Binding-site contacts:
Ligand atom CAQ contacts residue ALA327 of chain 1.A at 3.6 Å (hydrophobic).
Ligand atom CAI contacts residue ILE553 of chain 1.A at 4.2 Å (hydrophobic).
Ligand atom CAQ contacts residue LEU549 of chain 1.A at 4.1 Å (hydrophobic).
Ligand atom CAK contacts residue ILE553 of chain 1.A at 4.1 Å (hydrophobic).
Ligand atom CAI contacts residue PRO323 of chain 1.A at 4.0 Å (hydrophobic).
Ligand atom CAP contacts residue PRO330 of chain 1.A at 4.2 Å (hydrophobic).
Ligand atom CAA contacts residue VAL502 of chain 1.A at 3.6 Å (hydrophobic).
Ligand atom CAK contacts residue LEU326 of chain 1.A at 3.8 Å (hydrophobic).
Ligand atom CAB contacts residue PRO330 of chain 1.A at 4.2 Å (hydrophobic).
Ligand atom CAK contacts residue PRO323 of chain 1.A at 3.9 Å (hydrophobic).
Ligand atom CAP contacts residue ALA327 of chain 1.A at 4.4 Å (hydrophobic).
Ligand atom CBG contacts residue LEU326 of chain 1.A at 4.3 Å (hydrophobic).
Ligand atom CAP contacts residue LEU326 of chain 1.A at 3.1 Å (hydrophobic).
Ligand atom CAE contacts residue LEU549 of chain 1.A at 3.6 Å (hydrophobic).
Ligand atom CBE contacts residue LEU326 of chain 1.A at 4.5 Å (hydrophobic).
Ligand atom CAJ contacts residue PRO330 of chain 1.A at 4.3 Å (hydrophobic).
Ligand atom CAQ contacts residue LEU326 of chain 1.A at 3.1 Å (hydrophobic).
Ligand atom CAK contacts residue ALA327 of chain 1.A at 4.2 Å (hydrophobic).

A protein and the small-molecule ligand that binds it are described below.
Small molecule (SMILES): CC(C)CCC[C@@H](C)[C@H]1CC[C@H]2[C@@H]3CC=C4C[C@@H](OC(=O)CCC(=O)O)CC[C@]4(C)[C@H]3CC[C@]12C

Sequence of chain 1.A:
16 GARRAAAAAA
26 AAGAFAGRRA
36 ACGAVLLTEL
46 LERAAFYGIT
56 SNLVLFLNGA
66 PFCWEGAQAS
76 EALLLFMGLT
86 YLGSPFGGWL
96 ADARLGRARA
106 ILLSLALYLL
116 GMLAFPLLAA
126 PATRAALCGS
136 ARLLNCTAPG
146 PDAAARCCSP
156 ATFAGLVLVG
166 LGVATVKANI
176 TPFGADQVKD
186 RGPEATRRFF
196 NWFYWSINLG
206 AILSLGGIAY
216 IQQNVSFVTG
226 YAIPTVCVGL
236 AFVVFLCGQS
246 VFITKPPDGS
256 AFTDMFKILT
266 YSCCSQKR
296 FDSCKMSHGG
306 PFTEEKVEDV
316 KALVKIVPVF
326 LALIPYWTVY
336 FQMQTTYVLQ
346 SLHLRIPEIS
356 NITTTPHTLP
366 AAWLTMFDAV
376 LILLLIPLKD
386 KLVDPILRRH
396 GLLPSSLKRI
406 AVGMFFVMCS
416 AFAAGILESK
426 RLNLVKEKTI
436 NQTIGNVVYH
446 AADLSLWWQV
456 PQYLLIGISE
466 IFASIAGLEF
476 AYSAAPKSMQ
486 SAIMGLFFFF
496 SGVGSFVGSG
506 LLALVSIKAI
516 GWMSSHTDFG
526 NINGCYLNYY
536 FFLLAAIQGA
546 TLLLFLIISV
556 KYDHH